Sequence of chain 1.G:
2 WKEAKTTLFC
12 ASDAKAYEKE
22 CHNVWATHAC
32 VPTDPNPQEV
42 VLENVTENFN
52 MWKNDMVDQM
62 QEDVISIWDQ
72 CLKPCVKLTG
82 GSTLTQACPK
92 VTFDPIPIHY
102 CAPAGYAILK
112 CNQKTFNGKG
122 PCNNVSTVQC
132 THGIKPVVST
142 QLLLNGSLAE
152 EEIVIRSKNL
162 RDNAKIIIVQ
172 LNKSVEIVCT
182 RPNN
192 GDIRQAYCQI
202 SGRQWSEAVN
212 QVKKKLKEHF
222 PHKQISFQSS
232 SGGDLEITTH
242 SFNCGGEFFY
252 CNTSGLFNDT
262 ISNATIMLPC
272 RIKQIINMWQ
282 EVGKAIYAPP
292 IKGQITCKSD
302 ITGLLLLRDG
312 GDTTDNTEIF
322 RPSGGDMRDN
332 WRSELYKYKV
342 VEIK

A small-molecule ligand and the protein it binds are described below.
Small molecule (SMILES): CC(=O)N[C@@H]1[C@@H](O)[C@H](O)[C@@H](CO)O[C@H]1O

Binding-site contacts:
Ligand atom O7 contacts residue ASN259 of chain 1.G at 2.8 Å (h-bond).
Ligand atom C5 contacts residue ASN259 of chain 1.G at 3.7 Å.
Ligand atom N2 contacts residue ASN259 of chain 1.G at 2.9 Å (h-bond).
Ligand atom C2 contacts residue ASN259 of chain 1.G at 2.4 Å.
Ligand atom C8 contacts residue GLY256 of chain 1.G at 2.7 Å.
Ligand atom C7 contacts residue SER263 of chain 1.G at 3.8 Å.
Ligand atom O5 contacts residue ASN259 of chain 1.G at 2.4 Å (h-bond).
Ligand atom O7 contacts residue GLY256 of chain 1.G at 3.1 Å (h-bond).
Ligand atom C7 contacts residue GLY256 of chain 1.G at 3.1 Å.
Ligand atom C1 contacts residue ASN259 of chain 1.G at 1.4 Å.
Ligand atom C7 contacts residue ASN259 of chain 1.G at 3.1 Å.
Ligand atom N2 contacts residue GLY256 of chain 1.G at 4.2 Å.
Ligand atom C6 contacts residue THR261 of chain 1.G at 3.5 Å.
Ligand atom C8 contacts residue ASN259 of chain 1.G at 4.4 Å.
Ligand atom N2 contacts residue THR261 of chain 1.G at 4.1 Å.
Ligand atom O7 contacts residue ILE262 of chain 1.G at 3.0 Å.
Ligand atom C6 contacts residue ASN259 of chain 1.G at 4.2 Å.
Ligand atom O3 contacts residue SER263 of chain 1.G at 4.4 Å.
Ligand atom C3 contacts residue ASN259 of chain 1.G at 3.7 Å.
Ligand atom C8 contacts residue SER263 of chain 1.G at 4.1 Å.
Ligand atom C4 contacts residue THR261 of chain 1.G at 4.0 Å.
Ligand atom O7 contacts residue THR261 of chain 1.G at 3.2 Å (h-bond).
Ligand atom C1 contacts residue THR261 of chain 1.G at 3.8 Å.
Ligand atom O3 contacts residue THR261 of chain 1.G at 4.4 Å.
Ligand atom O7 contacts residue SER263 of chain 1.G at 3.5 Å (h-bond).
Ligand atom O6 contacts residue THR261 of chain 1.G at 3.8 Å.
Ligand atom C2 contacts residue THR261 of chain 1.G at 3.3 Å.
Ligand atom C8 contacts residue ILE267 of chain 1.G at 3.5 Å (hydrophobic).
Ligand atom C7 contacts residue ILE262 of chain 1.G at 4.0 Å (hydrophobic).
Ligand atom O6 contacts residue ASN259 of chain 1.G at 3.7 Å.
Ligand atom N2 contacts residue SER263 of chain 1.G at 4.5 Å.
Ligand atom O5 contacts residue THR261 of chain 1.G at 3.8 Å.
Ligand atom C4 contacts residue ASN259 of chain 1.G at 4.2 Å.
Ligand atom C5 contacts residue THR261 of chain 1.G at 4.0 Å.
Ligand atom C7 contacts residue THR261 of chain 1.G at 4.0 Å.
Ligand atom C3 contacts residue THR261 of chain 1.G at 4.1 Å.
Ligand atom C8 contacts residue ILE262 of chain 1.G at 4.3 Å (hydrophobic).